Sequence of chain 1.A:
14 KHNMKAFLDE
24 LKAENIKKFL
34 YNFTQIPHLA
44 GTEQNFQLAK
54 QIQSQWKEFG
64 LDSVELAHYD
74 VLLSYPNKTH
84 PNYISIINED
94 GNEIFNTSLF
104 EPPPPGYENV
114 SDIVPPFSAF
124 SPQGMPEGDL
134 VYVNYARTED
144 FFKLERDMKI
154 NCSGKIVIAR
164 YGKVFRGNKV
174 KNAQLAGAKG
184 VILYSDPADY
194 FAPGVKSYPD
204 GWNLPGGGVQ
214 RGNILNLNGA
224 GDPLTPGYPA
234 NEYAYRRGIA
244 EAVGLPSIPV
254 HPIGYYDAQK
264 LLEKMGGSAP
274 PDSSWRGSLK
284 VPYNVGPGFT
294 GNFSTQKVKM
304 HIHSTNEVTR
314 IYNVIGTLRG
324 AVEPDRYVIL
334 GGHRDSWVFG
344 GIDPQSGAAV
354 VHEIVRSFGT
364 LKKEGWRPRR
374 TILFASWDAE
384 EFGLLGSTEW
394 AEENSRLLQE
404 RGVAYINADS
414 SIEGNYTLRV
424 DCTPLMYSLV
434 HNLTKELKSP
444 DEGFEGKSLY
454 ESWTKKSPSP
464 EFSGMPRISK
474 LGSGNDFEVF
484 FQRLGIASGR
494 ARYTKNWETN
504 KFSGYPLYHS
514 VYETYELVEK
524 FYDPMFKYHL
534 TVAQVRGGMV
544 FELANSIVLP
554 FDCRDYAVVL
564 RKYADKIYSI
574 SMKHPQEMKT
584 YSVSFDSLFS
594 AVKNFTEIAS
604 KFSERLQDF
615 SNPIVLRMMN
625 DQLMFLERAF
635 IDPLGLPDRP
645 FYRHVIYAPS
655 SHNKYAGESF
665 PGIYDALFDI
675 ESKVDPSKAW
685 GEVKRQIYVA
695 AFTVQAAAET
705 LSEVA

Binding-site contacts:
Ligand atom C2 contacts residue SER593 of chain 2.A at 3.7 Å.
Ligand atom C2 contacts residue ASN597 of chain 2.A at 2.4 Å.
Ligand atom O2 contacts residue GLU235 of chain 1.A at 2.6 Å (salt-bridge).
Ligand atom N2 contacts residue GLN699 of chain 2.A at 3.6 Å.
Ligand atom C7 contacts residue GLN699 of chain 2.A at 3.4 Å.
Ligand atom C7 contacts residue ASN597 of chain 2.A at 3.8 Å.
Ligand atom O2 contacts residue HIS71 of chain 1.A at 2.9 Å (h-bond).
Ligand atom O4 contacts residue ARG313 of chain 1.A at 3.9 Å.
Ligand atom C7 contacts residue SER593 of chain 2.A at 3.8 Å.
Ligand atom C3 contacts residue ARG313 of chain 1.A at 3.7 Å.
Ligand atom C3 contacts residue GLU235 of chain 1.A at 4.1 Å.
Ligand atom C5 contacts residue GLU235 of chain 1.A at 3.6 Å.
Ligand atom C3 contacts residue ARG313 of chain 1.A at 3.7 Å.
Ligand atom C6 contacts residue GLU235 of chain 1.A at 3.8 Å.
Ligand atom C2 contacts residue GLN699 of chain 2.A at 3.7 Å.
Ligand atom O5 contacts residue ASN597 of chain 2.A at 2.3 Å (h-bond).
Ligand atom C1 contacts residue SER593 of chain 2.A at 3.6 Å.
Ligand atom C8 contacts residue TYR236 of chain 1.A at 3.7 Å (hydrophobic).
Ligand atom C2 contacts residue GLU235 of chain 1.A at 3.5 Å.
Ligand atom O3 contacts residue ARG313 of chain 1.A at 4.0 Å.
Ligand atom C8 contacts residue SER590 of chain 2.A at 3.4 Å.
Ligand atom C2 contacts residue ARG313 of chain 1.A at 3.7 Å.
Ligand atom N2 contacts residue ASN597 of chain 2.A at 2.9 Å (h-bond).
Ligand atom O3 contacts residue ARG313 of chain 1.A at 2.9 Å (salt-bridge).
Ligand atom C1 contacts residue ASN597 of chain 2.A at 1.4 Å.
Ligand atom C1 contacts residue GLN699 of chain 2.A at 3.9 Å.
Ligand atom N2 contacts residue SER593 of chain 2.A at 2.8 Å (h-bond).
Ligand atom O2 contacts residue ARG313 of chain 1.A at 3.5 Å (salt-bridge).
Ligand atom C5 contacts residue ASN597 of chain 2.A at 3.6 Å.
Ligand atom O3 contacts residue GLU235 of chain 1.A at 3.4 Å (salt-bridge).
Ligand atom C8 contacts residue SER593 of chain 2.A at 3.8 Å.
Ligand atom C1 contacts residue ARG313 of chain 1.A at 3.9 Å.
Ligand atom O4 contacts residue GLU235 of chain 1.A at 3.2 Å (salt-bridge).
Ligand atom C3 contacts residue GLU235 of chain 1.A at 3.6 Å.
Ligand atom C4 contacts residue ARG313 of chain 1.A at 3.6 Å.
Ligand atom C3 contacts residue ASN597 of chain 2.A at 3.7 Å.
Ligand atom C8 contacts residue ALA594 of chain 2.A at 3.7 Å (hydrophobic).
Ligand atom O5 contacts residue HIS71 of chain 1.A at 3.5 Å.
Ligand atom C4 contacts residue GLU235 of chain 1.A at 3.9 Å.
Ligand atom O7 contacts residue GLN699 of chain 2.A at 3.3 Å.

Sequence of chain 2.A:
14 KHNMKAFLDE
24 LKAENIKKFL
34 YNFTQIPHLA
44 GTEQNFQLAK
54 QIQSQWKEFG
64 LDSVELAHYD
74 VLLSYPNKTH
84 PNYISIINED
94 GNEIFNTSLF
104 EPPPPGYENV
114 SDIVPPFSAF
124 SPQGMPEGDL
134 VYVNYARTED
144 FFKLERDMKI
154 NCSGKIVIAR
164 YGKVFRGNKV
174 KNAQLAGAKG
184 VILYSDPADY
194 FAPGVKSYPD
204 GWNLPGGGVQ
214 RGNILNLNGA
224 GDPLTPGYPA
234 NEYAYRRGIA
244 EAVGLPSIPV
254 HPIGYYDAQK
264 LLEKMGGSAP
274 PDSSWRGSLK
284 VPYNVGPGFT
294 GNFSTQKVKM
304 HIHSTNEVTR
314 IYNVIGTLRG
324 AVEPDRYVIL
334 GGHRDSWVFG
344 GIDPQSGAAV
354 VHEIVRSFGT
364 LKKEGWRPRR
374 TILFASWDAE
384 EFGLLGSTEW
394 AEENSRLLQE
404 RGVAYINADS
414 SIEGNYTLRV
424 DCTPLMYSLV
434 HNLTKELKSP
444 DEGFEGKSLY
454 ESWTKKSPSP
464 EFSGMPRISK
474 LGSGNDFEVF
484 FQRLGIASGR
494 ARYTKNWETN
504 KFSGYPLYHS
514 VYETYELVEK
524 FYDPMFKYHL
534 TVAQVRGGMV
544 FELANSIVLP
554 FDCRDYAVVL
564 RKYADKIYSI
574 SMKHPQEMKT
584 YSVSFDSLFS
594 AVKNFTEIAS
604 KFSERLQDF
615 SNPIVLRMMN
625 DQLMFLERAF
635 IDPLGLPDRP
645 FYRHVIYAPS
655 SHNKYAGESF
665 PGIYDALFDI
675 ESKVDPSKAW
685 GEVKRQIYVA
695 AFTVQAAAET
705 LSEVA

A protein and the small-molecule ligand that binds it are described below.
Small molecule (SMILES): CC(=O)N[C@H]1[C@H](O[C@H]2[C@H](O)[C@@H](NC(C)=O)CO[C@@H]2CO)O[C@H](CO)[C@@H](O[C@@H]2O[C@H](CO)[C@@H](O)[C@H](O[C@H]3O[C@H](CO)[C@@H](O)[C@H](O)[C@@H]3O)[C@@H]2O)[C@@H]1O